Sequence of chain 1.L:
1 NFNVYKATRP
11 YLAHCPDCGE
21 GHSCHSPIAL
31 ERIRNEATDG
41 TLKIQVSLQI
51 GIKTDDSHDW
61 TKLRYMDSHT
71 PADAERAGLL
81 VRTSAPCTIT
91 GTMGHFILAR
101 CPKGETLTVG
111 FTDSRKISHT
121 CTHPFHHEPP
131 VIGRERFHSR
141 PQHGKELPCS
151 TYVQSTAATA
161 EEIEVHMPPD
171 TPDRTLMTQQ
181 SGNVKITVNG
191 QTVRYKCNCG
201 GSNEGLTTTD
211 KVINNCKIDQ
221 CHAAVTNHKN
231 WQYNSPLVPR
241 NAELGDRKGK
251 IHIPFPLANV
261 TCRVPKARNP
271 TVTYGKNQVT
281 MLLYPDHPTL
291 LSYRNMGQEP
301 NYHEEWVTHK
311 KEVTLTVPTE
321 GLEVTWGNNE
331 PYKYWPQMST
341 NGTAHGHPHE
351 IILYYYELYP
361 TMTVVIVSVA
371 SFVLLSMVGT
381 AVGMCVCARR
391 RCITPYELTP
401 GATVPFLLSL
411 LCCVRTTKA

This protein binds this small molecule.
Small molecule (SMILES): CC(=O)N[C@@H]1[C@@H](O)[C@H](O)[C@@H](CO)O[C@H]1O

Binding-site contacts:
Ligand atom N2 contacts residue ASN259 of chain 1.L at 2.9 Å (h-bond).
Ligand atom O7 contacts residue LYS181 of chain 1.K at 4.3 Å.
Ligand atom C8 contacts residue LYS181 of chain 1.K at 4.3 Å.
Ligand atom C4 contacts residue ASN259 of chain 1.L at 4.2 Å.
Ligand atom C1 contacts residue ASN259 of chain 1.L at 1.4 Å.
Ligand atom C3 contacts residue ASN259 of chain 1.L at 3.8 Å.
Ligand atom C2 contacts residue ASN259 of chain 1.L at 2.4 Å.
Ligand atom C7 contacts residue ASN259 of chain 1.L at 3.1 Å.
Ligand atom C8 contacts residue ASN259 of chain 1.L at 4.4 Å.
Ligand atom O7 contacts residue ASN259 of chain 1.L at 2.9 Å (h-bond).
Ligand atom O5 contacts residue ASN259 of chain 1.L at 2.3 Å (h-bond).
Ligand atom O7 contacts residue THR116 of chain 1.K at 3.9 Å.
Ligand atom C5 contacts residue ASN259 of chain 1.L at 3.7 Å.
Ligand atom O6 contacts residue ASN259 of chain 1.L at 4.2 Å.

Sequence of chain 1.K:
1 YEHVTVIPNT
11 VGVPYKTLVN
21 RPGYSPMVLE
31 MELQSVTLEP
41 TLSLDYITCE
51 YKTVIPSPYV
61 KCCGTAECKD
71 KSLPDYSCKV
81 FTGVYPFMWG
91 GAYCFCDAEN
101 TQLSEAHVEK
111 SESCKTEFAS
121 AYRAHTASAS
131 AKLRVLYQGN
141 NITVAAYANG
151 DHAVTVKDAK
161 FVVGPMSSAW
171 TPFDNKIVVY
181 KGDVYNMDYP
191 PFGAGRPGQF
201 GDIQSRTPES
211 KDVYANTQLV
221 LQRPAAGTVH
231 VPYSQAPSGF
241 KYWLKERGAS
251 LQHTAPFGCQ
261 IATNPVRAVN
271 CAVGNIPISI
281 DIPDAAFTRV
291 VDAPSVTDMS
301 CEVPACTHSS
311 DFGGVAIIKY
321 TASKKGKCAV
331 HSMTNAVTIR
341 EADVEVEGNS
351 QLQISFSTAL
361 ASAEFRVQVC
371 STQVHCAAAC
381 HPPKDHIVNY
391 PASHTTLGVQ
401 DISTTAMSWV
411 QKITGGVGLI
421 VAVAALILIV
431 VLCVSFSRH